This protein binds this small molecule.
Small molecule (SMILES): CC(=O)N[C@@H]1[C@@H](O)[C@H](O)[C@@H](CO)O[C@H]1O

Binding-site contacts:
Ligand atom C3 contacts residue ASN657 of chain 1.B at 3.8 Å.
Ligand atom N2 contacts residue HIS655 of chain 1.B at 4.1 Å.
Ligand atom C8 contacts residue ASN657 of chain 1.B at 4.2 Å.
Ligand atom C7 contacts residue ASN657 of chain 1.B at 3.7 Å.
Ligand atom C1 contacts residue ASN657 of chain 1.B at 1.4 Å.
Ligand atom O7 contacts residue ASN657 of chain 1.B at 4.1 Å.
Ligand atom C7 contacts residue HIS655 of chain 1.B at 4.4 Å.
Ligand atom C4 contacts residue ASN657 of chain 1.B at 4.2 Å.
Ligand atom C2 contacts residue ASN657 of chain 1.B at 2.5 Å.
Ligand atom C5 contacts residue ASN657 of chain 1.B at 3.6 Å.
Ligand atom O5 contacts residue ASN657 of chain 1.B at 2.4 Å (h-bond).
Ligand atom N2 contacts residue ASN657 of chain 1.B at 2.9 Å (h-bond).
Ligand atom C8 contacts residue VAL656 of chain 1.B at 4.0 Å (hydrophobic).
Ligand atom C8 contacts residue HIS655 of chain 1.B at 3.1 Å.

Sequence of chain 1.B:
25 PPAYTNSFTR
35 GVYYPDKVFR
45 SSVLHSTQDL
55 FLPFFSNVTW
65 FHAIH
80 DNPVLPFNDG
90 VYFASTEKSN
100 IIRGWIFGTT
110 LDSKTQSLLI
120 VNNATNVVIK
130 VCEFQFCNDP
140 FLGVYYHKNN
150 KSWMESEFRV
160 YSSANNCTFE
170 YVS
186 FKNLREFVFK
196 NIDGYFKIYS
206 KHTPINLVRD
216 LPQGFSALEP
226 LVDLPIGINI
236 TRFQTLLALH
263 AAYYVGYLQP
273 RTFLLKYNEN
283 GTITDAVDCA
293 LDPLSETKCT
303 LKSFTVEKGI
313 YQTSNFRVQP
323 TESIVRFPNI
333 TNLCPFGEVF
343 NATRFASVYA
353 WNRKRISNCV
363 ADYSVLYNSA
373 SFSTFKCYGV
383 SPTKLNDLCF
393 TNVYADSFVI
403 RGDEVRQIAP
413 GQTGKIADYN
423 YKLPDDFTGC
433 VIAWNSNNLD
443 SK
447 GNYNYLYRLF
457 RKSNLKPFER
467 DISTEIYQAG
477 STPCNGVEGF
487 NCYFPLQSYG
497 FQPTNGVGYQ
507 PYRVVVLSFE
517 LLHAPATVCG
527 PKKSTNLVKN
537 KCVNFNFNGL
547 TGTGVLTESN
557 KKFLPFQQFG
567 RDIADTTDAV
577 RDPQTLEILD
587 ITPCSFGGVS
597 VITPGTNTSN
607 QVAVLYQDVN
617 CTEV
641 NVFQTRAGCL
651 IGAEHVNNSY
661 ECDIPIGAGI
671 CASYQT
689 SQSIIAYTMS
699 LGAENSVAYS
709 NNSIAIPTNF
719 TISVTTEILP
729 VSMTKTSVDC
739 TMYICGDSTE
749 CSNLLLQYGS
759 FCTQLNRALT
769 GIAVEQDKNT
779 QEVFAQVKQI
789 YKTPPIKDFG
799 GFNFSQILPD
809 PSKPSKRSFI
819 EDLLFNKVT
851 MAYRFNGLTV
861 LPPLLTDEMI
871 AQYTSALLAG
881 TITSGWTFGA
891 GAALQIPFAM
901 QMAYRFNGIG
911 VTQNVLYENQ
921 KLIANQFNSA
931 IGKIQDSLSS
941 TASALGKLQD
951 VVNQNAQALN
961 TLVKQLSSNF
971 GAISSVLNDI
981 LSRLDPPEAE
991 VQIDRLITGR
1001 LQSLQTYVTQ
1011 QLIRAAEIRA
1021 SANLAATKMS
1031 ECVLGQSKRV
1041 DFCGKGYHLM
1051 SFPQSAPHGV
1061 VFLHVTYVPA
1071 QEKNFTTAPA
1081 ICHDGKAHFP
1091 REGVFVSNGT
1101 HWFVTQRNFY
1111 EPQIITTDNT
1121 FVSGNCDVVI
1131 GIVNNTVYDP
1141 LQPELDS